Sequence of chain 2.A:
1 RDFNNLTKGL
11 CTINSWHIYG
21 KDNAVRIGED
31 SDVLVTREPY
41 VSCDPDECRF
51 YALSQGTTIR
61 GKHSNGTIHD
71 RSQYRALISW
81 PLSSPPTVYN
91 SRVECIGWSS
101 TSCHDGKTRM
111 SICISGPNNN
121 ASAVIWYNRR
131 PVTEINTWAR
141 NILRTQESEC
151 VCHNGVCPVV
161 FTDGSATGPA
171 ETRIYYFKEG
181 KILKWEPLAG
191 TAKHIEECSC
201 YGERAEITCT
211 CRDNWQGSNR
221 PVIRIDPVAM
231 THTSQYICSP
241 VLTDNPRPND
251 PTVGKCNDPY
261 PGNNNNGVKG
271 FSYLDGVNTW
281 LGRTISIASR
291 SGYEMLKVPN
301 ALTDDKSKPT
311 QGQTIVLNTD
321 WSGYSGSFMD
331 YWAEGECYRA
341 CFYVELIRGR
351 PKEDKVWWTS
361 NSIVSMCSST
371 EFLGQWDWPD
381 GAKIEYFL

The small molecule below binds the protein below.
Small molecule (SMILES): CC(=O)N[C@H]1[C@H](O[C@H]2[C@H](O)[C@@H](NC(C)=O)CO[C@@H]2CO)O[C@H](CO)[C@@H](O[C@@H]2O[C@H](CO[C@H]3O[C@H](CO)[C@@H](O)[C@H](O)[C@@H]3O)[C@@H](O)[C@H](O[C@H]3O[C@H](CO)[C@@H](O)[C@H](O)[C@@H]3O[C@H]3O[C@H](CO)[C@@H](O)[C@H](O)[C@@H]3O[C@H]3O[C@H](CO)[C@@H](O)[C@H](O)[C@@H]3O)[C@@H]2O)[C@@H]1O

Binding-site contacts:
Ligand atom C4 contacts residue ILE287 of chain 4.A at 3.6 Å (hydrophobic).
Ligand atom C3 contacts residue GLY312 of chain 4.A at 3.1 Å.
Ligand atom O6 contacts residue ILE285 of chain 4.A at 2.7 Å (h-bond).
Ligand atom O6 contacts residue THR310 of chain 4.A at 3.5 Å (h-bond).
Ligand atom O5 contacts residue ASN120 of chain 2.A at 2.4 Å (h-bond).
Ligand atom O5 contacts residue ASP250 of chain 4.A at 3.5 Å (salt-bridge).
Ligand atom O4 contacts residue ILE287 of chain 4.A at 3.2 Å.
Ligand atom O3 contacts residue ASP250 of chain 4.A at 2.9 Å (salt-bridge).
Ligand atom O3 contacts residue GLN311 of chain 4.A at 3.2 Å.
Ligand atom C4 contacts residue GLU294 of chain 4.A at 3.6 Å.
Ligand atom O5 contacts residue GLN375 of chain 4.A at 3.3 Å (h-bond).
Ligand atom N2 contacts residue ARG140 of chain 2.A at 3.3 Å (salt-bridge).
Ligand atom O6 contacts residue GLN375 of chain 4.A at 3.3 Å.
Ligand atom C7 contacts residue ASN120 of chain 2.A at 3.6 Å.
Ligand atom C6 contacts residue LEU373 of chain 4.A at 3.3 Å (hydrophobic).
Ligand atom O2 contacts residue LEU296 of chain 4.A at 3.5 Å.
Ligand atom O4 contacts residue GLU294 of chain 4.A at 2.9 Å (salt-bridge).
Ligand atom C6 contacts residue GLN311 of chain 4.A at 3.6 Å.
Ligand atom O3 contacts residue GLY312 of chain 4.A at 2.9 Å (h-bond).
Ligand atom C8 contacts residue ARG140 of chain 2.A at 3.4 Å.
Ligand atom O4 contacts residue ARG247 of chain 4.A at 3.1 Å (salt-bridge).
Ligand atom O6 contacts residue ASP250 of chain 4.A at 2.6 Å (salt-bridge).
Ligand atom O3 contacts residue ASN249 of chain 4.A at 2.7 Å (h-bond).
Ligand atom O3 contacts residue GLU294 of chain 4.A at 2.6 Å (salt-bridge).
Ligand atom C6 contacts residue THR310 of chain 4.A at 3.6 Å.
Ligand atom C5 contacts residue ARG283 of chain 4.A at 3.6 Å.
Ligand atom C2 contacts residue ASN120 of chain 2.A at 2.5 Å.
Ligand atom O3 contacts residue ARG283 of chain 4.A at 2.9 Å (salt-bridge).
Ligand atom C8 contacts residue PHE372 of chain 4.A at 3.6 Å (hydrophobic).
Ligand atom O2 contacts residue ASN249 of chain 4.A at 3.0 Å (h-bond).
Ligand atom C6 contacts residue ILE285 of chain 4.A at 3.4 Å (hydrophobic).
Ligand atom C3 contacts residue GLU294 of chain 4.A at 3.3 Å.
Ligand atom C6 contacts residue PRO309 of chain 4.A at 3.6 Å (hydrophobic).
Ligand atom O6 contacts residue LYS308 of chain 4.A at 2.9 Å (salt-bridge).
Ligand atom O5 contacts residue ARG283 of chain 4.A at 3.2 Å (salt-bridge).
Ligand atom O5 contacts residue GLY374 of chain 4.A at 3.3 Å.
Ligand atom C1 contacts residue ASN120 of chain 2.A at 1.4 Å.
Ligand atom N2 contacts residue ASN120 of chain 2.A at 2.9 Å (h-bond).
Ligand atom O2 contacts residue GLY312 of chain 4.A at 3.1 Å.
Ligand atom C6 contacts residue ASP250 of chain 4.A at 3.5 Å.

Sequence of chain 4.A:
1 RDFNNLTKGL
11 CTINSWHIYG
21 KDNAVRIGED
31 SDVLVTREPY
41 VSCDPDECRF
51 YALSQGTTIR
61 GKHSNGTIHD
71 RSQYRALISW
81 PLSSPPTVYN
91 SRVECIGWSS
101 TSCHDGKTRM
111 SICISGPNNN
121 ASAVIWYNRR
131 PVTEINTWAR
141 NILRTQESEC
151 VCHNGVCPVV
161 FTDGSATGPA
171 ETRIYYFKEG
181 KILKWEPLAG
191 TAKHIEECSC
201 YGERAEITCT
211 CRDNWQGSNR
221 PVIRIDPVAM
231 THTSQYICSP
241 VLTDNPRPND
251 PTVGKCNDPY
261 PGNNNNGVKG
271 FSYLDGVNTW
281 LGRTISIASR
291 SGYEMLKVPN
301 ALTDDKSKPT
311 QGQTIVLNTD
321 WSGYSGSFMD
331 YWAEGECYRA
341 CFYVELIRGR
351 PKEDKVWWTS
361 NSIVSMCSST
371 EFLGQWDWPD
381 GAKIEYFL